Binding-site contacts:
Ligand atom N contacts residue THR23 of chain 2.A at 2.7 Å (h-bond).
Ligand atom NE1 contacts residue ALA44 of chain 2.B at 3.9 Å.
Ligand atom O contacts residue THR47 of chain 2.B at 3.9 Å.
Ligand atom CZ3 contacts residue HIS32 of chain 2.B at 3.2 Å.
Ligand atom NE1 contacts residue GLN45 of chain 2.B at 3.0 Å (h-bond).
Ligand atom C contacts residue SER51 of chain 2.A at 3.4 Å.
Ligand atom CZ2 contacts residue THR50 of chain 2.B at 4.0 Å.
Ligand atom O contacts residue ARG24 of chain 2.A at 3.0 Å.
Ligand atom N contacts residue THR28 of chain 2.A at 2.6 Å (h-bond).
Ligand atom C contacts residue GLY25 of chain 2.A at 3.6 Å.
Ligand atom C contacts residue ARG24 of chain 2.A at 4.2 Å.
Ligand atom CE2 contacts residue GLN45 of chain 2.B at 4.1 Å.
Ligand atom CH2 contacts residue GLY21 of chain 2.B at 3.6 Å.
Ligand atom O contacts residue SER51 of chain 2.A at 2.7 Å (h-bond).
Ligand atom CA contacts residue THR23 of chain 2.A at 3.6 Å.
Ligand atom CE3 contacts residue HIS32 of chain 2.B at 3.3 Å.
Ligand atom CD1 contacts residue GLN45 of chain 2.B at 3.7 Å.
Ligand atom CB contacts residue SER51 of chain 2.A at 3.9 Å.
Ligand atom C contacts residue THR23 of chain 2.A at 3.9 Å.
Ligand atom CB contacts residue THR23 of chain 2.A at 3.7 Å.
Ligand atom O contacts residue THR23 of chain 2.A at 3.2 Å (h-bond).
Ligand atom CA contacts residue GLY25 of chain 2.A at 3.5 Å.
Ligand atom OXT contacts residue THR47 of chain 2.B at 2.3 Å (h-bond).
Ligand atom O contacts residue GLY25 of chain 2.A at 2.9 Å (h-bond).
Ligand atom CH2 contacts residue VAL19 of chain 2.B at 4.0 Å (hydrophobic).
Ligand atom N contacts residue GLY25 of chain 2.A at 2.8 Å (h-bond).
Ligand atom C contacts residue THR47 of chain 2.B at 3.4 Å.
Ligand atom CZ3 contacts residue GLY21 of chain 2.B at 3.8 Å.
Ligand atom CZ2 contacts residue ALA44 of chain 2.B at 3.9 Å (hydrophobic).
Ligand atom OXT contacts residue THR50 of chain 2.B at 3.4 Å (h-bond).
Ligand atom CE2 contacts residue ALA44 of chain 2.B at 4.1 Å (hydrophobic).
Ligand atom N contacts residue ASP27 of chain 2.A at 3.6 Å.
Ligand atom CA contacts residue THR28 of chain 2.A at 3.2 Å.
Ligand atom CB contacts residue THR28 of chain 2.A at 3.4 Å.
Ligand atom CH2 contacts residue ILE53 of chain 2.B at 4.0 Å (hydrophobic).
Ligand atom CA contacts residue SER51 of chain 2.A at 4.2 Å.
Ligand atom CD1 contacts residue SER51 of chain 2.A at 3.7 Å.
Ligand atom CD1 contacts residue THR47 of chain 2.B at 4.0 Å.
Ligand atom CZ2 contacts residue ILE53 of chain 2.B at 3.6 Å (hydrophobic).
Ligand atom OXT contacts residue SER51 of chain 2.A at 4.0 Å.

Sequence of chain 2.A:
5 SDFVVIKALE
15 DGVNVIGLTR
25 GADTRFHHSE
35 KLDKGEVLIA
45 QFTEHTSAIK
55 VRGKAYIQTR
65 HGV

Sequence of chain 2.B:
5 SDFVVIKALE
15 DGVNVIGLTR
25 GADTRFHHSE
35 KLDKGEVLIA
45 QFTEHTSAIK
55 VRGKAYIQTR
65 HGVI

The small molecule below binds the protein below.
Small molecule (SMILES): N[C@@H](Cc1c[nH]c2ccccc12)C(=O)O